A small-molecule ligand and the protein it binds are described below.
Small molecule (SMILES): OC[C@H]1O[C@@](CO)(O[C@H]2O[C@H](CO)[C@@H](O)[C@H](O)[C@H]2O)[C@@H](O)[C@@H]1O

Binding-site contacts:
Ligand atom O1 contacts residue VAL37 of chain 1.B at 3.8 Å.
Ligand atom C5 contacts residue GLU415 of chain 1.B at 3.6 Å.
Ligand atom O1 contacts residue ASP92 of chain 1.B at 3.9 Å.
Ligand atom C4 contacts residue GLU429 of chain 1.B at 3.2 Å.
Ligand atom O6 contacts residue GLU415 of chain 1.B at 3.4 Å (salt-bridge).
Ligand atom C3 contacts residue GLU95 of chain 1.B at 3.1 Å.
Ligand atom O3 contacts residue GLU95 of chain 1.B at 2.3 Å (salt-bridge).
Ligand atom O6 contacts residue TRP430 of chain 1.B at 3.0 Å (h-bond).
Ligand atom C2 contacts residue GLU95 of chain 1.B at 3.7 Å.
Ligand atom C6 contacts residue TRP430 of chain 1.B at 3.1 Å (hydrophobic).
Ligand atom C6 contacts residue TRP430 of chain 1.B at 3.8 Å (hydrophobic).
Ligand atom O6 contacts residue ARG94 of chain 1.B at 3.7 Å.
Ligand atom O4 contacts residue GLU429 of chain 1.B at 2.4 Å (salt-bridge).
Ligand atom O1 contacts residue TRP40 of chain 1.B at 3.0 Å.
Ligand atom C6 contacts residue LYS411 of chain 1.B at 4.2 Å.
Ligand atom C1 contacts residue TRP40 of chain 1.B at 4.1 Å (hydrophobic).
Ligand atom C6 contacts residue PHE432 of chain 1.B at 4.3 Å (hydrophobic).
Ligand atom O6 contacts residue PHE432 of chain 1.B at 3.3 Å.
Ligand atom O1 contacts residue ARG94 of chain 1.B at 3.9 Å.
Ligand atom C3 contacts residue GLU429 of chain 1.B at 4.0 Å.
Ligand atom O4 contacts residue LYS411 of chain 1.B at 3.1 Å.
Ligand atom O3 contacts residue ARG94 of chain 1.B at 4.2 Å.
Ligand atom C1 contacts residue ARG94 of chain 1.B at 3.8 Å.
Ligand atom O5 contacts residue GLU415 of chain 1.B at 4.2 Å.
Ligand atom O3 contacts residue LYS98 of chain 1.B at 3.5 Å (salt-bridge).
Ligand atom C6 contacts residue GLU429 of chain 1.B at 3.9 Å.
Ligand atom C4 contacts residue LYS411 of chain 1.B at 4.1 Å.
Ligand atom C1 contacts residue VAL37 of chain 1.B at 3.4 Å (hydrophobic).
Ligand atom O6 contacts residue GLU429 of chain 1.B at 3.0 Å.
Ligand atom O6 contacts residue TRP430 of chain 1.B at 3.0 Å (h-bond).
Ligand atom O2 contacts residue GLU95 of chain 1.B at 3.2 Å (salt-bridge).
Ligand atom O5 contacts residue ARG94 of chain 1.B at 4.3 Å.
Ligand atom C5 contacts residue LYS411 of chain 1.B at 3.9 Å.
Ligand atom O4 contacts residue GLU415 of chain 1.B at 4.4 Å.
Ligand atom O3 contacts residue GLU429 of chain 1.B at 3.5 Å (salt-bridge).
Ligand atom O2 contacts residue VAL37 of chain 1.B at 3.8 Å.
Ligand atom O5 contacts residue ARG94 of chain 1.B at 3.7 Å.
Ligand atom O6 contacts residue LYS411 of chain 1.B at 3.9 Å.
Ligand atom C2 contacts residue ARG94 of chain 1.B at 4.4 Å.
Ligand atom C6 contacts residue GLU415 of chain 1.B at 4.1 Å.

Sequence of chain 1.B:
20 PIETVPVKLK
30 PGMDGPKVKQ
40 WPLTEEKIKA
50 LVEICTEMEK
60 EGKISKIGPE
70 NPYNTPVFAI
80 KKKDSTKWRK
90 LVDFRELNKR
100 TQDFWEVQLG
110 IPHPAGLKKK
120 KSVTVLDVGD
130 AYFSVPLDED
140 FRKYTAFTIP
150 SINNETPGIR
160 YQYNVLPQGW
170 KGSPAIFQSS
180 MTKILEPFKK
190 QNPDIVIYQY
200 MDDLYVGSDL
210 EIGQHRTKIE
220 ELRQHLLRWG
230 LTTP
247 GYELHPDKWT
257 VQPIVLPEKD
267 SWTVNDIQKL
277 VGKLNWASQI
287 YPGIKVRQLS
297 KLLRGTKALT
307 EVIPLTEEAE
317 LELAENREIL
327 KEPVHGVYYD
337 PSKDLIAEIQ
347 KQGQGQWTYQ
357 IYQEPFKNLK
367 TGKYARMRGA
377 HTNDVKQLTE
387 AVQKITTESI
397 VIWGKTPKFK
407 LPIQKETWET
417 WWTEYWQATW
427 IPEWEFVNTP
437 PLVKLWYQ